Sequence of chain 1.B:
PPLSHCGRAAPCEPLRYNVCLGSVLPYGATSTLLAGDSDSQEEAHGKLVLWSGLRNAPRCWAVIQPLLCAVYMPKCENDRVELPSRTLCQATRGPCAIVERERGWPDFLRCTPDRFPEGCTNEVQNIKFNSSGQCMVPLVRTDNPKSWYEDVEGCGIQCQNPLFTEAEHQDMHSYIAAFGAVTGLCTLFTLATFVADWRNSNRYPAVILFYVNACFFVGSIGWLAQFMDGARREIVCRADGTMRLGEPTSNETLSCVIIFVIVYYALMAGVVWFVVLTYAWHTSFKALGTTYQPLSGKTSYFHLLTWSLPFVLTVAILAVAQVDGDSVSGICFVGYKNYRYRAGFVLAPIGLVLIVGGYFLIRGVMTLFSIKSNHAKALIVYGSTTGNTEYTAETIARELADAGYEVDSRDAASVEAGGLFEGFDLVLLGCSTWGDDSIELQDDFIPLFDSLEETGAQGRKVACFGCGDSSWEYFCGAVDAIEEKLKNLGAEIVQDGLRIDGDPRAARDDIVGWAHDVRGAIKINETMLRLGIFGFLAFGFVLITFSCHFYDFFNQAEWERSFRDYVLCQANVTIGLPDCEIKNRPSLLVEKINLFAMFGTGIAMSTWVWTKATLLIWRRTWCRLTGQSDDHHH

Binding-site contacts:
Ligand atom O3 contacts residue PHE569 of chain 1.B at 3.6 Å.
Ligand atom C25 contacts residue HIS555 of chain 1.B at 3.4 Å.
Ligand atom C24 contacts residue ASN606 of chain 1.B at 3.4 Å.
Ligand atom C15 contacts residue GLU603 of chain 1.B at 3.4 Å.
Ligand atom C26 contacts residue TYR342 of chain 1.B at 3.3 Å (hydrophobic).
Ligand atom O3 contacts residue LYS343 of chain 1.B at 3.4 Å.
Ligand atom O2 contacts residue LYS343 of chain 1.B at 3.3 Å (salt-bridge).
Ligand atom C22 contacts residue TYR342 of chain 1.B at 3.6 Å (hydrophobic).
Ligand atom C18 contacts residue TRP229 of chain 1.B at 3.7 Å (hydrophobic).
Ligand atom N1 contacts residue PHE569 of chain 1.B at 3.5 Å.
Ligand atom N4 contacts residue ARG348 of chain 1.B at 3.1 Å (salt-bridge).
Ligand atom O3 contacts residue MET249 of chain 1.B at 3.4 Å.
Ligand atom F3 contacts residue TRP565 of chain 1.B at 3.1 Å.
Ligand atom C9 contacts residue TYR342 of chain 1.B at 3.3 Å (hydrophobic).
Ligand atom N3 contacts residue GLU603 of chain 1.B at 3.5 Å (salt-bridge).
Ligand atom C12 contacts residue GLU603 of chain 1.B at 3.5 Å.
Ligand atom C26 contacts residue TRP229 of chain 1.B at 3.7 Å (hydrophobic).
Ligand atom C14 contacts residue ASP332 of chain 1.B at 3.4 Å.
Ligand atom C23 contacts residue ARG348 of chain 1.B at 3.7 Å.
Ligand atom O1 contacts residue ASN167 of chain 1.B at 3.0 Å (h-bond).
Ligand atom C22 contacts residue GLU603 of chain 1.B at 3.7 Å.
Ligand atom C18 contacts residue SER335 of chain 1.B at 3.6 Å.
Ligand atom N4 contacts residue TYR342 of chain 1.B at 3.7 Å.
Ligand atom N4 contacts residue GLU603 of chain 1.B at 3.2 Å (salt-bridge).
Ligand atom C19 contacts residue LEU607 of chain 1.B at 3.6 Å (hydrophobic).
Ligand atom C19 contacts residue SER335 of chain 1.B at 3.6 Å.
Ligand atom F4 contacts residue LEU169 of chain 1.B at 3.3 Å.
Ligand atom N3 contacts residue ARG348 of chain 1.B at 3.1 Å (salt-bridge).
Ligand atom N3 contacts residue TYR342 of chain 1.B at 3.5 Å.
Ligand atom C13 contacts residue ASP332 of chain 1.B at 3.5 Å.
Ligand atom C20 contacts residue MET178 of chain 1.B at 3.7 Å (hydrophobic).
Ligand atom C8 contacts residue ASN167 of chain 1.B at 3.7 Å.
Ligand atom F2 contacts residue GLN562 of chain 1.B at 3.2 Å.
Ligand atom C24 contacts residue ARG348 of chain 1.B at 3.6 Å.
Ligand atom F3 contacts residue GLU566 of chain 1.B at 3.0 Å.
Ligand atom C26 contacts residue PHE339 of chain 1.B at 3.5 Å (hydrophobic).
Ligand atom C25 contacts residue ASN606 of chain 1.B at 3.4 Å.
Ligand atom O2 contacts residue PHE569 of chain 1.B at 3.4 Å.
Ligand atom C16 contacts residue GLU603 of chain 1.B at 3.6 Å.
Ligand atom C21 contacts residue GLU603 of chain 1.B at 3.5 Å.

This small molecule binds to this protein.
Small molecule (SMILES): CN(C(=O)c1ccc([N+](=O)[O-])cc1C(F)(F)F)C1CCN(c2nnc(-c3ccnn3C)c3ccccc23)CC1